Binding-site contacts:
Ligand atom C2 contacts residue PHE314 of chain 2.A at 4.3 Å (hydrophobic).
Ligand atom C18 contacts residue PHE314 of chain 2.A at 3.7 Å (hydrophobic).
Ligand atom C24 contacts residue GLY360 of chain 2.A at 4.4 Å.
Ligand atom C20 contacts residue GLY360 of chain 2.A at 4.3 Å.
Ligand atom C5 contacts residue PHE314 of chain 2.A at 4.2 Å (hydrophobic).
Ligand atom C6 contacts residue PHE314 of chain 2.A at 4.4 Å (hydrophobic).
Ligand atom C1 contacts residue ASN316 of chain 2.A at 4.3 Å.
Ligand atom C18 contacts residue TYR364 of chain 2.A at 3.8 Å (hydrophobic).
Ligand atom O2 contacts residue GLY315 of chain 2.A at 4.0 Å.
Ligand atom C6 contacts residue ASN316 of chain 2.A at 3.6 Å.
Ligand atom O2 contacts residue ARG320 of chain 2.A at 2.8 Å (salt-bridge).
Ligand atom O2 contacts residue ASN316 of chain 2.A at 4.4 Å.
Ligand atom C5 contacts residue TYR364 of chain 2.A at 3.7 Å (hydrophobic).
Ligand atom C5 contacts residue ASN316 of chain 2.A at 4.3 Å.
Ligand atom C21 contacts residue LYS361 of chain 2.A at 4.0 Å.
Ligand atom C14 contacts residue LYS361 of chain 2.A at 4.3 Å.
Ligand atom C24 contacts residue GLU359 of chain 2.A at 4.3 Å.
Ligand atom C5 contacts residue GLY315 of chain 2.A at 3.7 Å.
Ligand atom C20 contacts residue GLU359 of chain 2.A at 4.5 Å.
Ligand atom C6 contacts residue TYR364 of chain 2.A at 4.4 Å (hydrophobic).
Ligand atom C22 contacts residue LYS361 of chain 2.A at 4.1 Å.
Ligand atom C18 contacts residue VAL358 of chain 2.A at 4.4 Å (hydrophobic).
Ligand atom C14 contacts residue TYR364 of chain 2.A at 4.2 Å (hydrophobic).
Ligand atom C1 contacts residue PHE314 of chain 2.A at 3.7 Å (hydrophobic).
Ligand atom C6 contacts residue GLY315 of chain 2.A at 3.4 Å.
Ligand atom C3 contacts residue PHE314 of chain 2.A at 4.1 Å (hydrophobic).
Ligand atom C1 contacts residue ARG320 of chain 2.A at 3.4 Å.
Ligand atom C13 contacts residue LYS361 of chain 2.A at 4.3 Å.
Ligand atom C2 contacts residue ARG320 of chain 2.A at 3.9 Å.
Ligand atom C1 contacts residue GLY315 of chain 2.A at 3.5 Å.

This protein binds this small molecule.
Small molecule (SMILES): C[C@H](CCC(=O)O)[C@H]1CC[C@H]2[C@@H]3CC[C@@H]4C[C@H](O)CC[C@]4(C)[C@H]3C[C@H](O)[C@]12C

Sequence of chain 2.A:
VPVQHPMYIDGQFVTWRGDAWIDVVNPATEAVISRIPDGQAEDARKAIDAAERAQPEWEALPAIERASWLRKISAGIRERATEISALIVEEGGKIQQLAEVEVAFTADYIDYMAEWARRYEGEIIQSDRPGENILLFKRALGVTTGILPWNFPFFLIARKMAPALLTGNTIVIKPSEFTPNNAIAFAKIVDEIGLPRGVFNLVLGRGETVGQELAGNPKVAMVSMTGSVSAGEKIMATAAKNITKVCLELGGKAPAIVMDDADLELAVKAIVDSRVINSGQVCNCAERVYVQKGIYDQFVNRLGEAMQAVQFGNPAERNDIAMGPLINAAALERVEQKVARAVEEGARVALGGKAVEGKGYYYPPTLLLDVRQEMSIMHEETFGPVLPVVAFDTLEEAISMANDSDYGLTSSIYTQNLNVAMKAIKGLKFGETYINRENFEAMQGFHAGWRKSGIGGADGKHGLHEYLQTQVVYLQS